Sequence of chain 1.D:
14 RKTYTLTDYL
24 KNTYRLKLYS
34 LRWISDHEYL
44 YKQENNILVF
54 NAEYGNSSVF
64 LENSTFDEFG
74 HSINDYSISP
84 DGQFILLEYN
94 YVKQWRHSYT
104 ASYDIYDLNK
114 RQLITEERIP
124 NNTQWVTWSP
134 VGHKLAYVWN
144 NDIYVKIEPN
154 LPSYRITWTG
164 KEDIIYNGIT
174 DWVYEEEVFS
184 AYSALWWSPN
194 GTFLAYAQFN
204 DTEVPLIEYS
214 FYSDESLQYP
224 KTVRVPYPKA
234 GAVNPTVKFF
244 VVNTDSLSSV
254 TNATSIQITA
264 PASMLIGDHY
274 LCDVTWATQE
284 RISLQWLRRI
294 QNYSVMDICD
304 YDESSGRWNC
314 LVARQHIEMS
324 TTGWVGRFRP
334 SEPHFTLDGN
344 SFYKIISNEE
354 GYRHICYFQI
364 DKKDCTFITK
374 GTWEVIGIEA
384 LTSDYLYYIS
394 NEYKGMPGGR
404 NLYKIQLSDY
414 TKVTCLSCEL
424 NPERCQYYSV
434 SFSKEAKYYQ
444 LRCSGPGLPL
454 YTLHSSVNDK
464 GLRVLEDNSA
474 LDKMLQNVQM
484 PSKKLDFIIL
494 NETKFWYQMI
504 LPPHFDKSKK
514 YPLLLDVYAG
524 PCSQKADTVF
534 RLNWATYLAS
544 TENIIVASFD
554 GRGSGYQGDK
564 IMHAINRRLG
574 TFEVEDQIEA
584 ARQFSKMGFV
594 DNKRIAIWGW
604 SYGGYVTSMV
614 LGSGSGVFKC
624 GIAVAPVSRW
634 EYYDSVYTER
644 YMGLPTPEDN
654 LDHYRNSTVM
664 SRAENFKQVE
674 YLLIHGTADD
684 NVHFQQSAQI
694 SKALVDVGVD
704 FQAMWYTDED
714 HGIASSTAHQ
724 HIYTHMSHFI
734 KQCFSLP

This protein binds this small molecule.
Small molecule (SMILES): CC(=O)N[C@@H]1[C@@H](O)[C@H](O)[C@@H](CO)O[C@H]1O

Binding-site contacts:
Ligand atom C4 contacts residue ASN193 of chain 1.D at 4.2 Å.
Ligand atom C1 contacts residue THR195 of chain 1.D at 3.3 Å.
Ligand atom C1 contacts residue GLN282 of chain 1.D at 4.4 Å.
Ligand atom O7 contacts residue ASN193 of chain 1.D at 3.1 Å (h-bond).
Ligand atom O6 contacts residue GLN282 of chain 1.D at 3.3 Å.
Ligand atom O5 contacts residue THR195 of chain 1.D at 3.6 Å (h-bond).
Ligand atom C5 contacts residue THR195 of chain 1.D at 3.6 Å.
Ligand atom C6 contacts residue GLU283 of chain 1.D at 3.6 Å.
Ligand atom C2 contacts residue ASN193 of chain 1.D at 2.4 Å.
Ligand atom C7 contacts residue ASN193 of chain 1.D at 3.3 Å.
Ligand atom O5 contacts residue ASN193 of chain 1.D at 2.3 Å (h-bond).
Ligand atom C6 contacts residue GLN282 of chain 1.D at 4.2 Å.
Ligand atom O6 contacts residue GLU283 of chain 1.D at 3.7 Å.
Ligand atom O5 contacts residue GLN282 of chain 1.D at 4.1 Å.
Ligand atom C5 contacts residue ASN193 of chain 1.D at 3.6 Å.
Ligand atom N2 contacts residue ASN193 of chain 1.D at 3.0 Å (h-bond).
Ligand atom C2 contacts residue THR195 of chain 1.D at 4.4 Å.
Ligand atom C3 contacts residue ASN193 of chain 1.D at 3.8 Å.
Ligand atom C1 contacts residue ASN193 of chain 1.D at 1.4 Å.